The small molecule below binds the protein below.
Small molecule (SMILES): Nc1ncnc2c1ncn2[C@@H]1O[C@H](COP(=O)(O)OP(=O)(O)OP(O)(O)=S)[C@@H](O)[C@H]1O

Sequence of chain 1.B:
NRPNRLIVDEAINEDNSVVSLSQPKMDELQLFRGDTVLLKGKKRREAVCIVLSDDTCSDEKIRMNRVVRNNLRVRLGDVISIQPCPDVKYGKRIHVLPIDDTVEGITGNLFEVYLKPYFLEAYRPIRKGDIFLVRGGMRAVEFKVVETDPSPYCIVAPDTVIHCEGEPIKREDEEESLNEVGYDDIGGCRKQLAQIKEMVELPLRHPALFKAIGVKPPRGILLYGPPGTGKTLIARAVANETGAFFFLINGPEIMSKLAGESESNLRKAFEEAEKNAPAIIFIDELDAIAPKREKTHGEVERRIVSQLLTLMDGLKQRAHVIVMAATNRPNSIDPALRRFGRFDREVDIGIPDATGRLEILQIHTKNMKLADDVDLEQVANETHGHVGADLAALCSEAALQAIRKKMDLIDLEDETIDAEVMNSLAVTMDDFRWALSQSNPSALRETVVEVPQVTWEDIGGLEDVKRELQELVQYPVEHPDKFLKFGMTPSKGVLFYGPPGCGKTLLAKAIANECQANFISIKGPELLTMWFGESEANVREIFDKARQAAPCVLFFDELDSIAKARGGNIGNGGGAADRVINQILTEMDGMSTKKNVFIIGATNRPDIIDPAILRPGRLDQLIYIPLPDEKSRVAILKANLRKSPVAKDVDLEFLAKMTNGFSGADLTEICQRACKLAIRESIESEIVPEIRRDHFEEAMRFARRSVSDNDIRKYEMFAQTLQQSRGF

Sequence of chain 1.C:
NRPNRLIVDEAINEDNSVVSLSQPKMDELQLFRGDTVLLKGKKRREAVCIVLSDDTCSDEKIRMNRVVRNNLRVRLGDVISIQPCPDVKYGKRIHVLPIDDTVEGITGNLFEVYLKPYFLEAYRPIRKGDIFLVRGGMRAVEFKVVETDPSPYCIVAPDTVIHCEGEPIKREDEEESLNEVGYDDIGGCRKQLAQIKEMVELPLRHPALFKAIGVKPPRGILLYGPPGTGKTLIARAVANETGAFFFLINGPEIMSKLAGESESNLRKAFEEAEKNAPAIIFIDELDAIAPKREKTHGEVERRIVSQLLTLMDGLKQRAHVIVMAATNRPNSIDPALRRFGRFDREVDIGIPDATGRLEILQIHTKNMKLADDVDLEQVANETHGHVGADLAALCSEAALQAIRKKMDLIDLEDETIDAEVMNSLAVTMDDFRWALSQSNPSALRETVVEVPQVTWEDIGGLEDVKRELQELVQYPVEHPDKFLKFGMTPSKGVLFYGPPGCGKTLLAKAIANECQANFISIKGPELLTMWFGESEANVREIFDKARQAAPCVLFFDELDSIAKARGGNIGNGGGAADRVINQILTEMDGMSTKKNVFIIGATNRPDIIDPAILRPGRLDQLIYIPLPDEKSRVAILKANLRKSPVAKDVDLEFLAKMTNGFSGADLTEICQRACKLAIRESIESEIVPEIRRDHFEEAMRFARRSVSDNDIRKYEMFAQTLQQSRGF

Binding-site contacts:
Ligand atom O1B contacts residue MG1 of chain 1.Q at 2.0 Å.
Ligand atom C1' contacts residue HIS384 of chain 1.C at 3.7 Å.
Ligand atom PG contacts residue GLY248 of chain 1.C at 3.6 Å.
Ligand atom O2B contacts residue THR249 of chain 1.C at 3.4 Å (h-bond).
Ligand atom N7 contacts residue GLY248 of chain 1.C at 3.5 Å (h-bond).
Ligand atom S1G contacts residue LYS251 of chain 1.C at 3.6 Å (salt-bridge).
Ligand atom O2A contacts residue GLY250 of chain 1.C at 2.7 Å (h-bond).
Ligand atom O3B contacts residue LYS251 of chain 1.C at 3.7 Å.
Ligand atom O2' contacts residue HIS384 of chain 1.C at 3.6 Å.
Ligand atom PG contacts residue MG1 of chain 1.Q at 3.5 Å.
Ligand atom O4' contacts residue ALA409 of chain 1.C at 3.3 Å.
Ligand atom N3 contacts residue LEU253 of chain 1.C at 3.6 Å.
Ligand atom C8 contacts residue GLY408 of chain 1.C at 3.4 Å.
Ligand atom O1B contacts residue THR252 of chain 1.C at 2.8 Å (h-bond).
Ligand atom N9 contacts residue GLY408 of chain 1.C at 3.6 Å.
Ligand atom O2B contacts residue LYS251 of chain 1.C at 2.8 Å (salt-bridge).
Ligand atom O1A contacts residue LEU253 of chain 1.C at 3.1 Å (h-bond).
Ligand atom N1 contacts residue GLY207 of chain 1.C at 3.1 Å (h-bond).
Ligand atom C6 contacts residue GLY207 of chain 1.C at 3.7 Å.
Ligand atom N7 contacts residue GLY250 of chain 1.C at 3.3 Å (h-bond).
Ligand atom N7 contacts residue GLY408 of chain 1.C at 3.4 Å.
Ligand atom C8 contacts residue GLY250 of chain 1.C at 3.7 Å.
Ligand atom O2B contacts residue GLY250 of chain 1.C at 2.8 Å (h-bond).
Ligand atom C2 contacts residue ASP205 of chain 1.C at 3.3 Å.
Ligand atom C8 contacts residue ALA409 of chain 1.C at 3.5 Å (hydrophobic).
Ligand atom O3G contacts residue MG1 of chain 1.Q at 2.1 Å.
Ligand atom O1A contacts residue THR252 of chain 1.C at 3.5 Å.
Ligand atom O2A contacts residue THR249 of chain 1.C at 3.5 Å (h-bond).
Ligand atom O2G contacts residue GLY248 of chain 1.C at 3.5 Å (h-bond).
Ligand atom N3 contacts residue HIS384 of chain 1.C at 3.2 Å (h-bond).
Ligand atom O3A contacts residue MG1 of chain 1.Q at 3.2 Å.
Ligand atom N6 contacts residue GLY207 of chain 1.C at 2.9 Å (h-bond).
Ligand atom O2A contacts residue GLY248 of chain 1.C at 3.3 Å.
Ligand atom N1 contacts residue ILE206 of chain 1.C at 3.7 Å.
Ligand atom N7 contacts residue THR249 of chain 1.C at 3.3 Å.
Ligand atom C8 contacts residue GLY248 of chain 1.C at 3.3 Å.
Ligand atom O3B contacts residue GLY248 of chain 1.C at 2.7 Å (h-bond).
Ligand atom S1G contacts residue PRO247 of chain 1.C at 3.7 Å.
Ligand atom S1G contacts residue ASN348 of chain 1.C at 3.1 Å (h-bond).
Ligand atom PB contacts residue MG1 of chain 1.Q at 3.0 Å.